Sequence of chain 4.I:
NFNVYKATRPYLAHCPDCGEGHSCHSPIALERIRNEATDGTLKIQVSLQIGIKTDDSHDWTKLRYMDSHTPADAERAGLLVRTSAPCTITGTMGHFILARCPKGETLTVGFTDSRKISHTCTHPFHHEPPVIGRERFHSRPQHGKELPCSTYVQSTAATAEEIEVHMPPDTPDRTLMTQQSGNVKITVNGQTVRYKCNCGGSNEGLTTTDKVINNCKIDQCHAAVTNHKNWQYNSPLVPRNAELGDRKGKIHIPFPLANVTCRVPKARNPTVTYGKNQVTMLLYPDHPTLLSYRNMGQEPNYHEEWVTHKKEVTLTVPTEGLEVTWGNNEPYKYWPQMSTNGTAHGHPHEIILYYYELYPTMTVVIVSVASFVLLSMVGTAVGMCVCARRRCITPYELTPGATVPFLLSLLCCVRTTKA

Binding-site contacts:
Ligand atom O6 contacts residue LYS115 of chain 4.H at 3.7 Å.
Ligand atom O5 contacts residue ASN259 of chain 4.I at 2.3 Å (h-bond).
Ligand atom C2 contacts residue ASN259 of chain 4.I at 2.4 Å.
Ligand atom C1 contacts residue ASN259 of chain 4.I at 1.4 Å.
Ligand atom N2 contacts residue ASN259 of chain 4.I at 3.0 Å (h-bond).
Ligand atom C6 contacts residue LYS115 of chain 4.H at 4.3 Å.
Ligand atom C5 contacts residue ASN259 of chain 4.I at 3.6 Å.
Ligand atom C3 contacts residue ASN259 of chain 4.I at 3.8 Å.
Ligand atom O7 contacts residue ASN259 of chain 4.I at 2.8 Å (h-bond).
Ligand atom O6 contacts residue ASN259 of chain 4.I at 4.5 Å.
Ligand atom C4 contacts residue ASN259 of chain 4.I at 4.1 Å.
Ligand atom O7 contacts residue LYS181 of chain 4.H at 4.1 Å.
Ligand atom C8 contacts residue GLU198 of chain 4.B at 4.1 Å.
Ligand atom C8 contacts residue ASN259 of chain 4.I at 4.4 Å.
Ligand atom O6 contacts residue THR116 of chain 4.H at 3.5 Å.
Ligand atom O5 contacts residue THR116 of chain 4.H at 4.3 Å.
Ligand atom C4 contacts residue LYS115 of chain 4.H at 4.5 Å.
Ligand atom C7 contacts residue ASN259 of chain 4.I at 3.1 Å.

Sequence of chain 4.B:
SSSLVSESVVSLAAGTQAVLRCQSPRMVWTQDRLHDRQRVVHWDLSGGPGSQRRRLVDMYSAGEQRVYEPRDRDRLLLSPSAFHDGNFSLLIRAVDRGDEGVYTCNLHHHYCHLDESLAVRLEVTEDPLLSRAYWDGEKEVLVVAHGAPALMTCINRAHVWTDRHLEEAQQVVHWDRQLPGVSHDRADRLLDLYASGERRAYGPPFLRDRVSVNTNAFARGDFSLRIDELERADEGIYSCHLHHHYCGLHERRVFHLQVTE

This small molecule binds to this protein.
Small molecule (SMILES): CC(=O)N[C@@H]1[C@@H](O)[C@H](O)[C@@H](CO)O[C@H]1O

Sequence of chain 4.H:
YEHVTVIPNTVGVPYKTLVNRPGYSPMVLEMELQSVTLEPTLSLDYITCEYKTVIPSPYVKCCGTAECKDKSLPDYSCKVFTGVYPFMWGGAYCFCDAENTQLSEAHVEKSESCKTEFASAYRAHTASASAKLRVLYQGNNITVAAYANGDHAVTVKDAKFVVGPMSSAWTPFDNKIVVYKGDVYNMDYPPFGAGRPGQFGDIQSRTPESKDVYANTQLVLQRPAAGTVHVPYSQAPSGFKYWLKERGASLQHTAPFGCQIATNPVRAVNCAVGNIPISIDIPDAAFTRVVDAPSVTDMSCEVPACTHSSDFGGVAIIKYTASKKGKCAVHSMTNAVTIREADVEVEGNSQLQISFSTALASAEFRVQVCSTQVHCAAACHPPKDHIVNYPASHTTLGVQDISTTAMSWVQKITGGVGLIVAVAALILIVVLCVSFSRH